Sequence of chain 1.C:
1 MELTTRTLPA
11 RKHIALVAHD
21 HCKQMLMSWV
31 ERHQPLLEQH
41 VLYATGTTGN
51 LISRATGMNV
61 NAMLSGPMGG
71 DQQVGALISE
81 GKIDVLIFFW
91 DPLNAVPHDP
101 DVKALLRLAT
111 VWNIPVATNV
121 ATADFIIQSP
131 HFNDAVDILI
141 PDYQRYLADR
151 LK

Binding-site contacts:
Ligand atom O1 contacts residue GLY66 of chain 1.C at 3.9 Å.
Ligand atom O2 contacts residue VAL102 of chain 1.C at 3.7 Å.
Ligand atom O4P contacts residue GLY66 of chain 1.C at 3.3 Å (h-bond).
Ligand atom N2 contacts residue PHE88 of chain 1.C at 3.9 Å.
Ligand atom N2 contacts residue ASP71 of chain 1.C at 2.9 Å (salt-bridge).
Ligand atom O1 contacts residue HIS98 of chain 1.C at 2.8 Å (h-bond).
Ligand atom O1 contacts residue PRO67 of chain 1.C at 3.9 Å.
Ligand atom O2P contacts residue LYS23 of chain 1.C at 2.7 Å (salt-bridge).
Ligand atom P contacts residue LYS23 of chain 1.C at 3.9 Å.
Ligand atom C1 contacts residue HIS19 of chain 1.C at 3.5 Å.
Ligand atom O3P contacts residue THR48 of chain 1.C at 2.6 Å (h-bond).
Ligand atom C2 contacts residue THR45 of chain 1.C at 3.4 Å.
Ligand atom P contacts residue THR45 of chain 1.C at 3.5 Å.
Ligand atom C2 contacts residue GLY66 of chain 1.C at 4.0 Å.
Ligand atom N2 contacts residue VAL17 of chain 1.C at 3.5 Å.
Ligand atom O4P contacts residue THR47 of chain 1.C at 2.8 Å (h-bond).
Ligand atom N2 contacts residue GLY66 of chain 1.C at 4.0 Å.
Ligand atom C2 contacts residue VAL17 of chain 1.C at 3.7 Å (hydrophobic).
Ligand atom O3P contacts residue THR45 of chain 1.C at 2.5 Å (h-bond).
Ligand atom N2 contacts residue HIS19 of chain 1.C at 3.6 Å.
Ligand atom O1P contacts residue GLY66 of chain 1.C at 3.3 Å (h-bond).
Ligand atom O2 contacts residue PHE88 of chain 1.C at 3.5 Å.
Ligand atom N2 contacts residue HIS98 of chain 1.C at 3.8 Å.
Ligand atom O2 contacts residue ASP71 of chain 1.C at 2.3 Å (salt-bridge).
Ligand atom C1 contacts residue ASP71 of chain 1.C at 3.8 Å.
Ligand atom O2P contacts residue ARG150 of chain 1.D at 2.8 Å (salt-bridge).
Ligand atom O4P contacts residue SER65 of chain 1.C at 2.7 Å (h-bond).
Ligand atom O1P contacts residue THR45 of chain 1.C at 3.9 Å.
Ligand atom P contacts residue THR48 of chain 1.C at 3.9 Å.
Ligand atom C1 contacts residue GLY66 of chain 1.C at 3.7 Å.
Ligand atom O2 contacts residue HIS19 of chain 1.C at 3.0 Å (h-bond).
Ligand atom C2 contacts residue ALA18 of chain 1.C at 3.7 Å (hydrophobic).
Ligand atom O4P contacts residue GLY46 of chain 1.C at 3.9 Å.
Ligand atom O1 contacts residue HIS19 of chain 1.C at 3.3 Å.
Ligand atom P contacts residue THR47 of chain 1.C at 3.6 Å.
Ligand atom O2P contacts residue THR47 of chain 1.C at 3.1 Å (h-bond).
Ligand atom C1 contacts residue HIS98 of chain 1.C at 3.6 Å.
Ligand atom P contacts residue GLY66 of chain 1.C at 3.9 Å.
Ligand atom O3P contacts residue THR47 of chain 1.C at 3.8 Å.
Ligand atom O2 contacts residue HIS98 of chain 1.C at 3.1 Å (h-bond).

The protein below binds the small molecule below.
Small molecule (SMILES): O=C(COP(=O)(O)O)NO

Sequence of chain 1.D:
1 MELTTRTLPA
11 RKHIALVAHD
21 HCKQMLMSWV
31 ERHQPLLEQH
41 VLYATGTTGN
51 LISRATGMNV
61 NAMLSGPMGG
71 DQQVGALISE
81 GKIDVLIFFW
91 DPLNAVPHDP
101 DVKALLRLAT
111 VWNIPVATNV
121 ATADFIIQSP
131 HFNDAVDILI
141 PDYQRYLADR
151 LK